Sequence of chain 1.C:
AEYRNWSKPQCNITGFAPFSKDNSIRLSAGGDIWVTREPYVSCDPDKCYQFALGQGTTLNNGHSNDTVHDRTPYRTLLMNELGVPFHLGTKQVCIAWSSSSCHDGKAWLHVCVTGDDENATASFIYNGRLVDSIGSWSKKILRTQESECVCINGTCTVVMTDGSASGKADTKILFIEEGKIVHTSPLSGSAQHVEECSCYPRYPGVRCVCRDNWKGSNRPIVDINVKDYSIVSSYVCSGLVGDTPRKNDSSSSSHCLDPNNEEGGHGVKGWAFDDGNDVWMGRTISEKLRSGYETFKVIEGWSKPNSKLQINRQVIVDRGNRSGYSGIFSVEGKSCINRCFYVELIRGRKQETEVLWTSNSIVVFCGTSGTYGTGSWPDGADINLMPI

This small molecule binds to this protein.
Small molecule (SMILES): CC(=O)N[C@H]1[C@H](O[C@H]2[C@H](O)[C@@H](NC(C)=O)CO[C@@H]2CO)O[C@H](CO)[C@@H](O[C@@H]2O[C@H](CO)[C@@H](O)[C@H](O[C@H]3O[C@H](CO)[C@@H](O)[C@H](O)[C@@H]3O[C@H]3O[C@H](CO)[C@@H](O)[C@H](O)[C@@H]3O)[C@@H]2O)[C@@H]1O

Binding-site contacts:
Ligand atom O6 contacts residue MAN1 of chain 1.E at 3.2 Å.
Ligand atom C6 contacts residue MAN1 of chain 1.E at 3.7 Å.
Ligand atom C3 contacts residue ASN119 of chain 1.C at 3.8 Å.
Ligand atom C5 contacts residue ASN119 of chain 1.C at 3.6 Å.
Ligand atom C4 contacts residue ASN119 of chain 1.C at 4.2 Å.
Ligand atom C8 contacts residue ASN119 of chain 1.C at 4.3 Å.
Ligand atom C7 contacts residue ASN119 of chain 1.C at 3.1 Å.
Ligand atom O7 contacts residue ASN119 of chain 1.C at 2.9 Å (h-bond).
Ligand atom C1 contacts residue ASN119 of chain 1.C at 1.4 Å.
Ligand atom N2 contacts residue LYS139 of chain 1.C at 4.2 Å.
Ligand atom C1 contacts residue LYS139 of chain 1.C at 4.4 Å.
Ligand atom N2 contacts residue ASN119 of chain 1.C at 2.9 Å (h-bond).
Ligand atom C5 contacts residue MAN1 of chain 1.E at 4.4 Å.
Ligand atom O5 contacts residue ASN119 of chain 1.C at 2.3 Å (h-bond).
Ligand atom C2 contacts residue ASN119 of chain 1.C at 2.4 Å.